Binding-site contacts:
Ligand atom C09 contacts residue LEU228 of chain 1.B at 3.9 Å (hydrophobic).
Ligand atom C23 contacts residue ALA53 of chain 1.B at 4.1 Å (hydrophobic).
Ligand atom C03 contacts residue LEU94 of chain 1.B at 4.1 Å (hydrophobic).
Ligand atom C19 contacts residue ILE127 of chain 1.B at 4.0 Å (hydrophobic).
Ligand atom C23 contacts residue GLU56 of chain 1.B at 3.3 Å.
Ligand atom O01 contacts residue LEU90 of chain 1.B at 3.9 Å.
Ligand atom C13 contacts residue LEU49 of chain 1.B at 3.5 Å (hydrophobic).
Ligand atom C16 contacts residue LEU131 of chain 1.B at 3.6 Å (hydrophobic).
Ligand atom C12 contacts residue LEU49 of chain 1.B at 3.9 Å (hydrophobic).
Ligand atom O01 contacts residue GLU56 of chain 1.B at 2.6 Å (salt-bridge).
Ligand atom C17 contacts residue MET91 of chain 1.B at 3.9 Å (hydrophobic).
Ligand atom C19 contacts residue GLY224 of chain 1.B at 4.1 Å.
Ligand atom C03 contacts residue LEU90 of chain 1.B at 3.6 Å (hydrophobic).
Ligand atom C10 contacts residue THR50 of chain 1.B at 3.6 Å.
Ligand atom C15 contacts residue PHE107 of chain 1.B at 3.5 Å (hydrophobic).
Ligand atom C16 contacts residue LEU94 of chain 1.B at 4.1 Å (hydrophobic).
Ligand atom C16 contacts residue PHE107 of chain 1.B at 4.1 Å (hydrophobic).
Ligand atom C12 contacts residue LEU228 of chain 1.B at 3.9 Å (hydrophobic).
Ligand atom C22 contacts residue LEU49 of chain 1.B at 3.9 Å (hydrophobic).
Ligand atom C08 contacts residue LEU87 of chain 1.B at 4.2 Å (hydrophobic).
Ligand atom C20 contacts residue GLY224 of chain 1.B at 3.7 Å.
Ligand atom C10 contacts residue LEU228 of chain 1.B at 3.8 Å (hydrophobic).
Ligand atom C22 contacts residue ALA53 of chain 1.B at 3.9 Å (hydrophobic).
Ligand atom C08 contacts residue ALA53 of chain 1.B at 3.7 Å (hydrophobic).
Ligand atom O11 contacts residue LEU243 of chain 1.B at 3.3 Å.
Ligand atom O11 contacts residue LEU228 of chain 1.B at 3.9 Å.
Ligand atom O11 contacts residue LEU239 of chain 1.B at 3.7 Å.
Ligand atom C19 contacts residue MET124 of chain 1.B at 3.7 Å (hydrophobic).
Ligand atom C20 contacts residue MET124 of chain 1.B at 3.7 Å (hydrophobic).
Ligand atom O01 contacts residue ARG97 of chain 1.B at 3.1 Å (salt-bridge).
Ligand atom C12 contacts residue THR50 of chain 1.B at 3.4 Å.
Ligand atom O11 contacts residue THR50 of chain 1.B at 3.0 Å (h-bond).
Ligand atom C02 contacts residue GLU56 of chain 1.B at 3.3 Å.
Ligand atom C02 contacts residue LEU90 of chain 1.B at 4.1 Å (hydrophobic).
Ligand atom C09 contacts residue ALA53 of chain 1.B at 3.7 Å (hydrophobic).
Ligand atom C17 contacts residue LEU131 of chain 1.B at 3.9 Å (hydrophobic).
Ligand atom C18 contacts residue MET124 of chain 1.B at 4.1 Å (hydrophobic).
Ligand atom C17 contacts residue ILE127 of chain 1.B at 3.8 Å (hydrophobic).
Ligand atom C20 contacts residue HIS227 of chain 1.B at 3.9 Å.
Ligand atom C20 contacts residue LEU228 of chain 1.B at 4.0 Å (hydrophobic).

Sequence of chain 1.B:
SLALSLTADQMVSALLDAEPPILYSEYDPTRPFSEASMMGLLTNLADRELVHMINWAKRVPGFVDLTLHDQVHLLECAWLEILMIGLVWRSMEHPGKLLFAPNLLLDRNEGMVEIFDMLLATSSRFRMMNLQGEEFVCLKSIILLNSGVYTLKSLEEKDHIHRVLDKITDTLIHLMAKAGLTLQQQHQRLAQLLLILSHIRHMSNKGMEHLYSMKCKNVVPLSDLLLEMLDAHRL

A protein and the small-molecule ligand that binds it are described below.
Small molecule (SMILES): CC[C@H]1CCCC(=C(c2ccc(O)cc2)c2ccc(O)cc2)C1